Binding-site contacts:
Ligand atom O1B contacts residue THR251 of chain 1.A at 3.5 Å (h-bond).
Ligand atom C9 contacts residue LEU37 of chain 1.A at 4.0 Å (hydrophobic).
Ligand atom C6 contacts residue ASN247 of chain 1.A at 4.1 Å.
Ligand atom O4 contacts residue ASP49 of chain 1.B at 3.8 Å.
Ligand atom C11 contacts residue GLN253 of chain 1.A at 4.0 Å.
Ligand atom C11 contacts residue ASN247 of chain 1.A at 3.6 Å.
Ligand atom O1A contacts residue ASN247 of chain 1.A at 4.1 Å.
Ligand atom C10 contacts residue ASN247 of chain 1.A at 3.7 Å.
Ligand atom C6 contacts residue GLN253 of chain 1.A at 4.2 Å.
Ligand atom O8 contacts residue LYS43 of chain 1.A at 3.5 Å.
Ligand atom O1A contacts residue LYS43 of chain 1.A at 4.2 Å.
Ligand atom O9 contacts residue GLN253 of chain 1.A at 4.3 Å.
Ligand atom N5 contacts residue GLN253 of chain 1.A at 3.9 Å.
Ligand atom C4 contacts residue ASN247 of chain 1.A at 3.8 Å.
Ligand atom C7 contacts residue GLN253 of chain 1.A at 3.8 Å.
Ligand atom O9 contacts residue LYS43 of chain 1.A at 3.1 Å (salt-bridge).
Ligand atom O1B contacts residue ASN247 of chain 1.A at 4.2 Å.
Ligand atom C1 contacts residue SER249 of chain 1.A at 3.8 Å.
Ligand atom C9 contacts residue PRO33 of chain 1.A at 4.1 Å (hydrophobic).
Ligand atom C5 contacts residue ASN247 of chain 1.A at 3.8 Å.
Ligand atom O1B contacts residue SER249 of chain 1.A at 2.8 Å (h-bond).
Ligand atom C7 contacts residue LEU37 of chain 1.A at 3.9 Å (hydrophobic).
Ligand atom C11 contacts residue PHE245 of chain 1.A at 4.3 Å (hydrophobic).
Ligand atom C11 contacts residue LEU37 of chain 1.A at 4.1 Å (hydrophobic).
Ligand atom C9 contacts residue LYS43 of chain 1.A at 3.9 Å.
Ligand atom C10 contacts residue LEU37 of chain 1.A at 4.2 Å (hydrophobic).
Ligand atom O9 contacts residue LEU42 of chain 1.A at 3.3 Å.
Ligand atom O4 contacts residue ASN247 of chain 1.A at 4.2 Å.
Ligand atom C9 contacts residue GLN253 of chain 1.A at 3.4 Å.
Ligand atom C10 contacts residue GLN253 of chain 1.A at 4.1 Å.
Ligand atom O1A contacts residue THR251 of chain 1.A at 2.9 Å (h-bond).
Ligand atom O7 contacts residue LEU37 of chain 1.A at 3.3 Å.
Ligand atom O8 contacts residue GLN253 of chain 1.A at 4.0 Å.
Ligand atom C8 contacts residue GLN253 of chain 1.A at 4.1 Å.
Ligand atom C11 contacts residue PHE50 of chain 1.B at 3.6 Å (hydrophobic).
Ligand atom O10 contacts residue LEU37 of chain 1.A at 3.4 Å.
Ligand atom O1A contacts residue SER249 of chain 1.A at 4.0 Å.
Ligand atom C1 contacts residue THR251 of chain 1.A at 3.5 Å.
Ligand atom N5 contacts residue ASN247 of chain 1.A at 2.9 Å (h-bond).
Ligand atom O9 contacts residue PRO33 of chain 1.A at 4.1 Å.

Sequence of chain 1.B:
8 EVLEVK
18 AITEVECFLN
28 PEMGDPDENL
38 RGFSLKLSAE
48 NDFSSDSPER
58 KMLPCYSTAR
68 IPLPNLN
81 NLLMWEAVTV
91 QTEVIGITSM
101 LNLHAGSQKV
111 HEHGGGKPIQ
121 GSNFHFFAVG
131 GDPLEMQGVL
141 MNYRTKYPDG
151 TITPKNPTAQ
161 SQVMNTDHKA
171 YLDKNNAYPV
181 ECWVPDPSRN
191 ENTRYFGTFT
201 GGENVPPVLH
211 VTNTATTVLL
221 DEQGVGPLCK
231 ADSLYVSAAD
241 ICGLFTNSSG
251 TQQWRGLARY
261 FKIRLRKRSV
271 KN

Sequence of chain 1.A:
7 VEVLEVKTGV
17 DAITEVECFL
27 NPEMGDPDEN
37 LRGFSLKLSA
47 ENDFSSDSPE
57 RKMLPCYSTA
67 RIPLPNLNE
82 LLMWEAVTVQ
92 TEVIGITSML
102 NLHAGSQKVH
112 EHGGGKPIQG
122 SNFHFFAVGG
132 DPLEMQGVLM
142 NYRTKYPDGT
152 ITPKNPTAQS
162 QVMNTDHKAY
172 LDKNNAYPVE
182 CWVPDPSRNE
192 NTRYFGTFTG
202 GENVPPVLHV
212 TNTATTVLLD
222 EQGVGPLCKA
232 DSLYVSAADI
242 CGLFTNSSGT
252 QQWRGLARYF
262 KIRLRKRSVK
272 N

This small molecule binds to this protein.
Small molecule (SMILES): CC(=O)N[C@H]1[C@H]([C@H](O)[C@H](O)CO)O[C@@](OC[C@H]2O[C@@H](O[C@H]3[C@H](O)[C@@H](O)[C@H](O)O[C@@H]3CO)[C@H](O)[C@@H](O)[C@H]2O)(C(=O)O)C[C@@H]1O